A protein and the small-molecule ligand that binds it are described below.
Small molecule (SMILES): Nc1ncnc2c1ncn2[C@@H]1O[C@H](CO[P](=O)(O)O[P](=O)(O)CP(=O)(O)O)[C@@H](O)[C@H]1O

Sequence of chain 1.A:
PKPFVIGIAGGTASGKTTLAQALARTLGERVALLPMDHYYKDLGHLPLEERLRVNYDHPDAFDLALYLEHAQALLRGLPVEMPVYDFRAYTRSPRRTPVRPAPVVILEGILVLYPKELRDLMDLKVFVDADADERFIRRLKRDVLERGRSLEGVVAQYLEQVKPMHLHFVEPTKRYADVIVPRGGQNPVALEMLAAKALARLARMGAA

Binding-site contacts:
Ligand atom PB contacts residue ALA16 of chain 1.A at 3.7 Å.
Ligand atom O3A contacts residue SER17 of chain 1.A at 3.7 Å.
Ligand atom PA contacts residue THR21 of chain 1.A at 3.8 Å.
Ligand atom O1A contacts residue THR21 of chain 1.A at 3.7 Å.
Ligand atom O3A contacts residue GLY18 of chain 1.A at 3.5 Å (h-bond).
Ligand atom O3G contacts residue CTN1 of chain 1.C at 3.6 Å (h-bond).
Ligand atom O2G contacts residue CTN1 of chain 1.C at 3.0 Å (h-bond).
Ligand atom PG contacts residue ALA16 of chain 1.A at 3.5 Å.
Ligand atom O2A contacts residue GLY18 of chain 1.A at 2.1 Å.
Ligand atom O2B contacts residue THR20 of chain 1.A at 3.3 Å (h-bond).
Ligand atom O2A contacts residue THR20 of chain 1.A at 3.0 Å (h-bond).
Ligand atom O1A contacts residue THR20 of chain 1.A at 3.3 Å.
Ligand atom O2A contacts residue LYS19 of chain 1.A at 2.7 Å (salt-bridge).
Ligand atom O1B contacts residue LYS19 of chain 1.A at 2.6 Å (salt-bridge).
Ligand atom O2G contacts residue THR15 of chain 1.A at 2.6 Å (h-bond).
Ligand atom O3G contacts residue ILE113 of chain 1.A at 3.7 Å.
Ligand atom PG contacts residue CTN1 of chain 1.C at 3.7 Å.
Ligand atom O2A contacts residue THR21 of chain 1.A at 3.0 Å (h-bond).
Ligand atom C3B contacts residue THR15 of chain 1.A at 3.5 Å.
Ligand atom C3B contacts residue ALA16 of chain 1.A at 2.4 Å (hydrophobic).
Ligand atom O1G contacts residue CTN1 of chain 1.C at 3.7 Å.
Ligand atom O2B contacts residue SER17 of chain 1.A at 3.4 Å (h-bond).
Ligand atom PA contacts residue LYS19 of chain 1.A at 3.6 Å.
Ligand atom O3G contacts residue LYS19 of chain 1.A at 2.4 Å (salt-bridge).
Ligand atom O2B contacts residue GLY18 of chain 1.A at 3.2 Å (h-bond).
Ligand atom PG contacts residue THR15 of chain 1.A at 3.5 Å.
Ligand atom O3A contacts residue ALA16 of chain 1.A at 3.1 Å.
Ligand atom O2B contacts residue ALA16 of chain 1.A at 3.8 Å.
Ligand atom PB contacts residue THR20 of chain 1.A at 3.0 Å.
Ligand atom PA contacts residue THR20 of chain 1.A at 3.5 Å.
Ligand atom PG contacts residue ARG145 of chain 1.A at 3.8 Å.
Ligand atom O5' contacts residue GLY18 of chain 1.A at 3.2 Å (h-bond).
Ligand atom PA contacts residue GLY18 of chain 1.A at 3.2 Å.
Ligand atom PB contacts residue LYS19 of chain 1.A at 3.3 Å.
Ligand atom O5' contacts residue ALA16 of chain 1.A at 4.0 Å.
Ligand atom O1G contacts residue ARG145 of chain 1.A at 2.8 Å (salt-bridge).
Ligand atom O2G contacts residue ARG145 of chain 1.A at 3.0 Å (salt-bridge).
Ligand atom O2B contacts residue LYS19 of chain 1.A at 2.8 Å.
Ligand atom PG contacts residue LYS19 of chain 1.A at 3.6 Å.
Ligand atom O1B contacts residue THR20 of chain 1.A at 2.0 Å (h-bond).